Sequence of chain 3.E:
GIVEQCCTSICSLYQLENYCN

This small molecule binds to this protein.
Small molecule (SMILES): Cc1cccc(O)c1

Binding-site contacts:
Ligand atom O1 contacts residue ILE10 of chain 3.E at 3.5 Å.
Ligand atom C1 contacts residue LEU11 of chain 3.F at 3.8 Å (hydrophobic).
Ligand atom C1 contacts residue CYS11 of chain 3.E at 4.3 Å (hydrophobic).
Ligand atom C5 contacts residue ALA14 of chain 3.F at 4.2 Å (hydrophobic).
Ligand atom O1 contacts residue SER9 of chain 3.E at 4.0 Å.
Ligand atom C1 contacts residue CYS6 of chain 3.E at 3.4 Å (hydrophobic).
Ligand atom C6 contacts residue ILE10 of chain 3.E at 4.1 Å (hydrophobic).
Ligand atom O1 contacts residue CYS11 of chain 3.E at 3.4 Å (h-bond).
Ligand atom O1 contacts residue LEU11 of chain 3.F at 4.3 Å.
Ligand atom C5 contacts residue LEU11 of chain 3.F at 4.3 Å (hydrophobic).
Ligand atom C4 contacts residue LEU11 of chain 3.F at 4.2 Å (hydrophobic).
Ligand atom C4 contacts residue ALA14 of chain 3.F at 4.2 Å (hydrophobic).
Ligand atom C2 contacts residue CYS6 of chain 3.E at 3.6 Å (hydrophobic).
Ligand atom C6 contacts residue CYS11 of chain 3.E at 3.7 Å (hydrophobic).
Ligand atom C3 contacts residue LEU11 of chain 3.F at 3.8 Å (hydrophobic).
Ligand atom C1 contacts residue ILE10 of chain 3.E at 4.4 Å (hydrophobic).
Ligand atom C2 contacts residue LEU11 of chain 3.F at 3.6 Å (hydrophobic).
Ligand atom C6 contacts residue LEU11 of chain 3.F at 4.1 Å (hydrophobic).
Ligand atom C4 contacts residue HIS10 of chain 3.F at 4.2 Å.
Ligand atom O1 contacts residue CYS6 of chain 3.E at 2.4 Å (h-bond).
Ligand atom C2 contacts residue CYS7 of chain 3.F at 4.0 Å (hydrophobic).
Ligand atom C3 contacts residue HIS10 of chain 3.F at 3.9 Å.

Sequence of chain 3.F:
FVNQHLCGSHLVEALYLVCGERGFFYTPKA